Binding-site contacts:
Ligand atom C1 contacts residue THR160 of chain 51.A at 3.0 Å.
Ligand atom C5 contacts residue ASN154 of chain 51.A at 3.8 Å.
Ligand atom O7 contacts residue ASN154 of chain 51.A at 2.7 Å (h-bond).
Ligand atom C8 contacts residue ILE152 of chain 51.A at 4.3 Å (hydrophobic).
Ligand atom N2 contacts residue ASN154 of chain 51.A at 3.0 Å (h-bond).
Ligand atom C4 contacts residue THR160 of chain 51.A at 3.6 Å.
Ligand atom O6 contacts residue HIS158 of chain 51.A at 3.4 Å (h-bond).
Ligand atom C3 contacts residue ASN154 of chain 51.A at 3.9 Å.
Ligand atom O7 contacts residue THR160 of chain 51.A at 2.5 Å.
Ligand atom C8 contacts residue ASN154 of chain 51.A at 4.1 Å.
Ligand atom C4 contacts residue ASN154 of chain 51.A at 4.3 Å.
Ligand atom O5 contacts residue THR160 of chain 51.A at 3.2 Å.
Ligand atom C6 contacts residue HIS158 of chain 51.A at 4.0 Å.
Ligand atom O7 contacts residue ASP161 of chain 51.A at 3.7 Å.
Ligand atom N2 contacts residue THR160 of chain 51.A at 3.5 Å.
Ligand atom C5 contacts residue THR160 of chain 51.A at 3.7 Å.
Ligand atom O5 contacts residue ASN154 of chain 51.A at 2.4 Å (h-bond).
Ligand atom C2 contacts residue THR160 of chain 51.A at 2.7 Å.
Ligand atom O5 contacts residue HIS158 of chain 51.A at 3.8 Å.
Ligand atom C3 contacts residue THR160 of chain 51.A at 3.9 Å.
Ligand atom C7 contacts residue THR160 of chain 51.A at 3.4 Å.
Ligand atom C7 contacts residue ASN154 of chain 51.A at 3.0 Å.
Ligand atom C1 contacts residue ASN154 of chain 51.A at 1.6 Å.
Ligand atom O3 contacts residue THR160 of chain 51.A at 4.3 Å.
Ligand atom C8 contacts residue VAL153 of chain 51.A at 4.4 Å (hydrophobic).
Ligand atom C2 contacts residue ASN154 of chain 51.A at 2.5 Å.
Ligand atom C6 contacts residue THR160 of chain 51.A at 3.7 Å.

Sequence of chain 51.A:
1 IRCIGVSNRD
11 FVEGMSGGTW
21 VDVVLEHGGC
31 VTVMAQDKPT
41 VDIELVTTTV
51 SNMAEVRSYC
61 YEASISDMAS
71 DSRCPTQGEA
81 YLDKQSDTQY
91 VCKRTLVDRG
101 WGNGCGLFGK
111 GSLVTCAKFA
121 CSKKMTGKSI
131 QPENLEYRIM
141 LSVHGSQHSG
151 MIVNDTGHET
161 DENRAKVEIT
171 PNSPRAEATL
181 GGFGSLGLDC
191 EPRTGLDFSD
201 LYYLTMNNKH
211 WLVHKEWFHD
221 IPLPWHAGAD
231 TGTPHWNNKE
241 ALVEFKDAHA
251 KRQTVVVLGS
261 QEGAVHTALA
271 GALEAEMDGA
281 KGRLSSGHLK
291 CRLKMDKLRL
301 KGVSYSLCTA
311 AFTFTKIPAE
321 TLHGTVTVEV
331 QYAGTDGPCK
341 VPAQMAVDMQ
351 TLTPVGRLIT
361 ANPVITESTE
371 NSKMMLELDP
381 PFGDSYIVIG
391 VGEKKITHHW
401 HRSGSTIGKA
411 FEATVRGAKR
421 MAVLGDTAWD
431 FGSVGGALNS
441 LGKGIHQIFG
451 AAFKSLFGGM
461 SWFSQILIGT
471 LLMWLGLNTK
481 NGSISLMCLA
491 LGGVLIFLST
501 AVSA

A small-molecule ligand and the protein it binds are described below.
Small molecule (SMILES): CC(=O)N[C@@H]1[C@@H](O)[C@H](O)[C@@H](CO)O[C@H]1O